Binding-site contacts:
Ligand atom C4 contacts residue PHE359 of chain 1.A at 4.1 Å (hydrophobic).
Ligand atom C3 contacts residue LEU361 of chain 1.A at 3.7 Å (hydrophobic).
Ligand atom C5 contacts residue LEU289 of chain 1.A at 3.8 Å (hydrophobic).
Ligand atom C4 contacts residue LEU361 of chain 1.A at 3.5 Å (hydrophobic).
Ligand atom C2 contacts residue VAL105 of chain 1.A at 4.4 Å (hydrophobic).
Ligand atom C2 contacts residue LEU361 of chain 1.A at 3.9 Å (hydrophobic).
Ligand atom C1 contacts residue GLY293 of chain 1.A at 3.8 Å.
Ligand atom O1 contacts residue LYS98 of chain 1.A at 3.1 Å (salt-bridge).
Ligand atom C6 contacts residue LEU289 of chain 1.A at 4.3 Å (hydrophobic).
Ligand atom C1 contacts residue LEU361 of chain 1.A at 3.8 Å (hydrophobic).
Ligand atom C6 contacts residue THR102 of chain 1.A at 4.0 Å.
Ligand atom C6 contacts residue TYR292 of chain 1.A at 4.1 Å (hydrophobic).
Ligand atom O1 contacts residue GLU101 of chain 1.A at 3.8 Å.
Ligand atom C6 contacts residue TYR347 of chain 1.A at 4.5 Å (hydrophobic).
Ligand atom BR4 contacts residue MET288 of chain 1.A at 3.3 Å.
Ligand atom C3 contacts residue VAL105 of chain 1.A at 3.8 Å (hydrophobic).
Ligand atom C3 contacts residue LEU289 of chain 1.A at 3.7 Å (hydrophobic).
Ligand atom C1 contacts residue GLU101 of chain 1.A at 4.4 Å.
Ligand atom O1 contacts residue THR102 of chain 1.A at 2.6 Å (h-bond).
Ligand atom C1 contacts residue THR102 of chain 1.A at 3.3 Å.
Ligand atom C6 contacts residue GLY293 of chain 1.A at 3.5 Å.
Ligand atom O1 contacts residue GLY293 of chain 1.A at 3.4 Å.
Ligand atom BR4 contacts residue LEU361 of chain 1.A at 4.4 Å.
Ligand atom C5 contacts residue LEU361 of chain 1.A at 3.5 Å (hydrophobic).
Ligand atom BR4 contacts residue PHE359 of chain 1.A at 3.9 Å.
Ligand atom C2 contacts residue GLU101 of chain 1.A at 3.8 Å.
Ligand atom C4 contacts residue LEU289 of chain 1.A at 3.5 Å (hydrophobic).
Ligand atom C3 contacts residue PHE359 of chain 1.A at 3.5 Å (hydrophobic).
Ligand atom C5 contacts residue TYR347 of chain 1.A at 4.1 Å (hydrophobic).
Ligand atom BR4 contacts residue LEU289 of chain 1.A at 3.9 Å.
Ligand atom C2 contacts residue THR102 of chain 1.A at 3.6 Å.
Ligand atom C2 contacts residue LEU289 of chain 1.A at 4.3 Å (hydrophobic).
Ligand atom BR4 contacts residue LEU180 of chain 1.A at 3.6 Å.
Ligand atom C6 contacts residue LEU361 of chain 1.A at 3.6 Å (hydrophobic).
Ligand atom C1 contacts residue LYS98 of chain 1.A at 4.4 Å.
Ligand atom C2 contacts residue PHE359 of chain 1.A at 4.0 Å (hydrophobic).

The small molecule below binds the protein below.
Small molecule (SMILES): Oc1ccc(Br)cc1

Sequence of chain 1.A:
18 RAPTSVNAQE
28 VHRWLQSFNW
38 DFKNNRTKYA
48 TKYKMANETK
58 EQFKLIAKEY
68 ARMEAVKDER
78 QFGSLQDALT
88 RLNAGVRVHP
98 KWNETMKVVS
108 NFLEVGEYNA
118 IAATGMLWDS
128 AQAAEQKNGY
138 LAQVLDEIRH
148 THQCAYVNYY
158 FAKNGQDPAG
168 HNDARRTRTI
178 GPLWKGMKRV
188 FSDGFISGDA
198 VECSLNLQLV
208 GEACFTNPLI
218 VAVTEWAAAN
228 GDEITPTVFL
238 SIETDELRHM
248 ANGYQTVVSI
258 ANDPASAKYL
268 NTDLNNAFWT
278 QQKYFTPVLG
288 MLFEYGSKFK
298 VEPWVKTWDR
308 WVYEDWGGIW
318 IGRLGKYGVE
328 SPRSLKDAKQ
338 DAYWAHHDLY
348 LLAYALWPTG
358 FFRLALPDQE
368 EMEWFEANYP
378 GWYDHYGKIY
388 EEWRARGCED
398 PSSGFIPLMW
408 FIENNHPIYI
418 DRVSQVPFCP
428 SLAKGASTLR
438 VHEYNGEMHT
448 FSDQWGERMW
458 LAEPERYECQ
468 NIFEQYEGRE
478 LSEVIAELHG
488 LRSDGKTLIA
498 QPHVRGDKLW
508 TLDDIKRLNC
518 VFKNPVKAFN